Sequence of chain 1.V:
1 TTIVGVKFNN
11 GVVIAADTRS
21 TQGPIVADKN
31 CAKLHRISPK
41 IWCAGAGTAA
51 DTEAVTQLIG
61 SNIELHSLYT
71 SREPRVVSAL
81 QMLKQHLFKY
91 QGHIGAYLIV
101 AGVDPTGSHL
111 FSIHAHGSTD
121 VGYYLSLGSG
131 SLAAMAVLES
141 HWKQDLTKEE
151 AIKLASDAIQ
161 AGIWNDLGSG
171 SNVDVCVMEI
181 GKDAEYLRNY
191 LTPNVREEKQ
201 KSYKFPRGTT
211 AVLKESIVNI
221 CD

Sequence of chain 1.BA:
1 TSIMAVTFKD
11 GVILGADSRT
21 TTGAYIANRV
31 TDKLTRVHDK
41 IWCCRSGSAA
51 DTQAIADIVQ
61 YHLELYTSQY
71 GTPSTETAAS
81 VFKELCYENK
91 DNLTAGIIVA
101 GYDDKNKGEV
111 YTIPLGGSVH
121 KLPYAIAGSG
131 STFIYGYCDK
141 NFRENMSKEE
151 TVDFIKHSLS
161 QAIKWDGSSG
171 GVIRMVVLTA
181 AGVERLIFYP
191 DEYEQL

Binding-site contacts:
Ligand atom C2 contacts residue SER168 of chain 1.BA at 3.8 Å.
Ligand atom O contacts residue ALA49 of chain 1.BA at 3.2 Å (h-bond).
Ligand atom CD1 contacts residue ALA49 of chain 1.BA at 3.8 Å (hydrophobic).
Ligand atom C3 contacts residue ARG19 of chain 1.BA at 2.9 Å.
Ligand atom C contacts residue THR21 of chain 1.BA at 3.9 Å.
Ligand atom N contacts residue GLY47 of chain 1.BA at 2.7 Å (h-bond).
Ligand atom CB contacts residue GLY47 of chain 1.BA at 3.9 Å.
Ligand atom C3 contacts residue THR1 of chain 1.BA at 2.5 Å.
Ligand atom CG contacts residue SER118 of chain 1.V at 3.9 Å.
Ligand atom O contacts residue THR21 of chain 1.BA at 3.2 Å (h-bond).
Ligand atom CB contacts residue THR20 of chain 1.BA at 3.9 Å.
Ligand atom C2 contacts residue THR1 of chain 1.BA at 1.5 Å.
Ligand atom C contacts residue THR1 of chain 1.BA at 1.4 Å.
Ligand atom O contacts residue THR1 of chain 1.BA at 2.3 Å (h-bond).
Ligand atom CH3 contacts residue HIS116 of chain 1.V at 3.6 Å.
Ligand atom N contacts residue THR21 of chain 1.BA at 3.1 Å (h-bond).
Ligand atom CA contacts residue GLY47 of chain 1.BA at 3.6 Å.
Ligand atom N contacts residue THR22 of chain 1.BA at 3.9 Å.
Ligand atom CB contacts residue GLY47 of chain 1.BA at 3.3 Å.
Ligand atom CB contacts residue THR1 of chain 1.BA at 2.7 Å.
Ligand atom CA contacts residue THR22 of chain 1.BA at 3.8 Å.
Ligand atom CA contacts residue THR21 of chain 1.BA at 3.7 Å.
Ligand atom C3 contacts residue LYS33 of chain 1.BA at 3.5 Å.
Ligand atom O contacts residue THR20 of chain 1.BA at 3.3 Å.
Ligand atom CG contacts residue HIS114 of chain 1.V at 3.7 Å.
Ligand atom O contacts residue GLY47 of chain 1.BA at 3.2 Å (h-bond).
Ligand atom CD contacts residue HIS114 of chain 1.V at 3.8 Å.
Ligand atom O contacts residue THR1 of chain 1.BA at 3.0 Å (h-bond).
Ligand atom CD2 contacts residue THR20 of chain 1.BA at 3.6 Å.
Ligand atom C1 contacts residue THR1 of chain 1.BA at 2.5 Å.
Ligand atom CD1 contacts residue THR52 of chain 1.BA at 3.7 Å.
Ligand atom CA contacts residue THR1 of chain 1.BA at 2.4 Å.
Ligand atom CA contacts residue GLY47 of chain 1.BA at 3.5 Å.
Ligand atom CB contacts residue SER46 of chain 1.BA at 4.0 Å.
Ligand atom C contacts residue GLY47 of chain 1.BA at 3.5 Å.
Ligand atom CG contacts residue THR1 of chain 1.BA at 3.6 Å.
Ligand atom N contacts residue THR1 of chain 1.BA at 3.7 Å.
Ligand atom C3 contacts residue SER168 of chain 1.BA at 3.2 Å.
Ligand atom CG contacts residue THR22 of chain 1.BA at 3.9 Å.
Ligand atom CD1 contacts residue ARG45 of chain 1.BA at 3.2 Å.

The small molecule below binds the protein below.
Small molecule (SMILES): CC(=O)N1CCC[C@H]1C(=O)N[C@@H](C)C(=O)N[C@@H](CC(C)C)[C@@H](O)[C@H](C)CO